Binding-site contacts:
Ligand atom C1 contacts residue ASN99 of chain 1.C at 1.5 Å.
Ligand atom C3 contacts residue ASN99 of chain 1.C at 3.9 Å.
Ligand atom N2 contacts residue ASN99 of chain 1.C at 3.0 Å (h-bond).
Ligand atom C6 contacts residue ASN99 of chain 1.C at 4.5 Å.
Ligand atom C4 contacts residue ASN99 of chain 1.C at 4.3 Å.
Ligand atom C5 contacts residue ASN99 of chain 1.C at 3.8 Å.
Ligand atom C2 contacts residue ASN99 of chain 1.C at 2.5 Å.
Ligand atom C8 contacts residue ASN99 of chain 1.C at 3.3 Å.
Ligand atom C7 contacts residue TRP227 of chain 1.C at 4.5 Å (hydrophobic).
Ligand atom C8 contacts residue TRP227 of chain 1.C at 4.3 Å (hydrophobic).
Ligand atom C8 contacts residue NAG1 of chain 1.R at 3.6 Å.
Ligand atom O7 contacts residue TRP227 of chain 1.C at 4.4 Å.
Ligand atom O7 contacts residue ASN99 of chain 1.C at 4.3 Å.
Ligand atom O5 contacts residue ASN99 of chain 1.C at 2.5 Å (h-bond).
Ligand atom C7 contacts residue ASN99 of chain 1.C at 3.3 Å.

Sequence of chain 1.C:
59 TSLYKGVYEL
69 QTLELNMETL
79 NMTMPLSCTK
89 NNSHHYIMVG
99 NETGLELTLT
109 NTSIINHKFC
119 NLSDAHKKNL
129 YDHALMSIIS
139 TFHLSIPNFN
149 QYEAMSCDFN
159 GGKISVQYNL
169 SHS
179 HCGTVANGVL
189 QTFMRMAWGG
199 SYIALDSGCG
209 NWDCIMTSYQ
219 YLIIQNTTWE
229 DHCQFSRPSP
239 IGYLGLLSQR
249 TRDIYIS

The protein below binds the small molecule below.
Small molecule (SMILES): CC(=O)N[C@@H]1[C@@H](O)[C@H](O)[C@@H](CO)O[C@H]1O